The protein below binds the small molecule below.
Small molecule (SMILES): Cc1cnc(Nc2ccc(N3CCN(C)CC3)cc2)nc1Nc1cccc(S(=O)(=O)NC(C)(C)C)c1

Sequence of chain 2.A:
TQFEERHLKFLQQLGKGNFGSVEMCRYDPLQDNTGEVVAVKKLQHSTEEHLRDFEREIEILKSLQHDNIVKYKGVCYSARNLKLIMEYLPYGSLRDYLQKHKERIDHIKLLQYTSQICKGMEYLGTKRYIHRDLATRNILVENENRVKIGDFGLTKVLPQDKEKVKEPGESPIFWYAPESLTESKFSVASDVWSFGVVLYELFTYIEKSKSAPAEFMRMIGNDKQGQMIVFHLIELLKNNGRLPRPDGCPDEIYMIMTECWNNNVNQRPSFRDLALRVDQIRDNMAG

Sequence of chain 2.B:
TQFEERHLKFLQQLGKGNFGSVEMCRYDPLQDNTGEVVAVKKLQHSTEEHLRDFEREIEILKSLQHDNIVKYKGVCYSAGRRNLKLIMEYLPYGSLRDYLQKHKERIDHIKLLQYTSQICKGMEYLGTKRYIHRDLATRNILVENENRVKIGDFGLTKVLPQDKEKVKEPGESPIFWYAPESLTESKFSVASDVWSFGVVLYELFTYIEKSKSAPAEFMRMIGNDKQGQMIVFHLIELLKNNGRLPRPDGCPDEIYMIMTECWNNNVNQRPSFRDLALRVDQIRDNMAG

Binding-site contacts:
Ligand atom C18 contacts residue LEU25 of chain 2.A at 3.8 Å (hydrophobic).
Ligand atom C25 contacts residue LYS27 of chain 2.A at 3.8 Å.
Ligand atom O2 contacts residue ARG150 of chain 2.A at 3.5 Å.
Ligand atom N2 contacts residue TYR101 of chain 2.A at 3.9 Å.
Ligand atom N4 contacts residue LEU102 of chain 2.A at 2.8 Å (h-bond).
Ligand atom C3 contacts residue LEU153 of chain 2.A at 3.9 Å (hydrophobic).
Ligand atom C19 contacts residue LEU25 of chain 2.A at 3.8 Å (hydrophobic).
Ligand atom C3 contacts residue GLU100 of chain 2.A at 3.4 Å.
Ligand atom N1 contacts residue VAL33 of chain 2.A at 3.5 Å.
Ligand atom C6 contacts residue GLY105 of chain 2.A at 3.6 Å.
Ligand atom O1 contacts residue ASP164 of chain 2.A at 3.1 Å.
Ligand atom C5 contacts residue GLY163 of chain 2.A at 3.9 Å.
Ligand atom N1 contacts residue LEU153 of chain 2.A at 3.9 Å.
Ligand atom C19 contacts residue GLY26 of chain 2.A at 3.7 Å.
Ligand atom C3 contacts residue LEU102 of chain 2.A at 3.5 Å (hydrophobic).
Ligand atom C5 contacts residue ALA50 of chain 2.A at 3.7 Å (hydrophobic).
Ligand atom C5 contacts residue MET99 of chain 2.A at 3.8 Å (hydrophobic).
Ligand atom C7 contacts residue LEU102 of chain 2.A at 3.7 Å (hydrophobic).
Ligand atom C4 contacts residue LEU153 of chain 2.A at 3.9 Å (hydrophobic).
Ligand atom C8 contacts residue GLY105 of chain 2.A at 3.6 Å.
Ligand atom C17 contacts residue VAL33 of chain 2.A at 3.9 Å (hydrophobic).
Ligand atom C15 contacts residue ARG17 of chain 2.B at 3.8 Å.
Ligand atom C4 contacts residue LEU102 of chain 2.A at 3.6 Å (hydrophobic).
Ligand atom C11 contacts residue GLY105 of chain 2.A at 3.8 Å.
Ligand atom C2 contacts residue ALA50 of chain 2.A at 3.7 Å (hydrophobic).
Ligand atom C13 contacts residue LEU25 of chain 2.A at 3.7 Å (hydrophobic).
Ligand atom C6 contacts residue LEU102 of chain 2.A at 3.7 Å (hydrophobic).
Ligand atom N2 contacts residue LEU102 of chain 2.A at 3.0 Å (h-bond).
Ligand atom C2 contacts residue LEU153 of chain 2.A at 3.5 Å (hydrophobic).
Ligand atom C7 contacts residue GLY105 of chain 2.A at 3.5 Å.
Ligand atom C24 contacts residue VAL33 of chain 2.A at 3.6 Å (hydrophobic).
Ligand atom N3 contacts residue LEU153 of chain 2.A at 3.6 Å.
Ligand atom C18 contacts residue VAL33 of chain 2.A at 3.8 Å (hydrophobic).
Ligand atom N4 contacts residue TYR101 of chain 2.A at 3.8 Å.
Ligand atom C12 contacts residue LEU25 of chain 2.A at 3.2 Å (hydrophobic).
Ligand atom C14 contacts residue ASP109 of chain 2.A at 3.7 Å.
Ligand atom C3 contacts residue ALA50 of chain 2.A at 3.6 Å (hydrophobic).
Ligand atom C8 contacts residue ARG17 of chain 2.B at 3.5 Å.
Ligand atom C1 contacts residue LEU153 of chain 2.A at 3.4 Å (hydrophobic).
Ligand atom O1 contacts residue ASN151 of chain 2.A at 3.4 Å.